Binding-site contacts:
Ligand atom O6 contacts residue NAG1 of chain 1.Z at 3.2 Å.
Ligand atom C3 contacts residue ASN355 of chain 1.C at 3.8 Å.
Ligand atom C1 contacts residue NAG1 of chain 1.V at 4.4 Å.
Ligand atom O4 contacts residue NAG1 of chain 1.V at 4.0 Å.
Ligand atom O7 contacts residue NAG1 of chain 1.V at 3.4 Å (h-bond).
Ligand atom C3 contacts residue NAG1 of chain 1.V at 4.3 Å.
Ligand atom O5 contacts residue ASN355 of chain 1.C at 2.3 Å (h-bond).
Ligand atom C6 contacts residue BMA3 of chain 1.V at 4.1 Å.
Ligand atom C5 contacts residue NAG1 of chain 1.Z at 4.2 Å.
Ligand atom C2 contacts residue ASN355 of chain 1.C at 2.4 Å.
Ligand atom O5 contacts residue SER357 of chain 1.C at 4.1 Å.
Ligand atom C6 contacts residue NAG2 of chain 1.V at 3.2 Å.
Ligand atom C7 contacts residue ASN355 of chain 1.C at 3.7 Å.
Ligand atom C8 contacts residue NAG1 of chain 1.V at 3.9 Å.
Ligand atom O3 contacts residue NAG1 of chain 1.V at 3.9 Å.
Ligand atom C5 contacts residue SER357 of chain 1.C at 4.3 Å.
Ligand atom N2 contacts residue NAG1 of chain 1.V at 3.5 Å (h-bond).
Ligand atom C8 contacts residue NAG1 of chain 1.Z at 3.0 Å.
Ligand atom C7 contacts residue NAG1 of chain 1.Z at 4.4 Å.
Ligand atom O6 contacts residue BMA3 of chain 1.Z at 4.2 Å.
Ligand atom C4 contacts residue ASN355 of chain 1.C at 4.2 Å.
Ligand atom C5 contacts residue ASN355 of chain 1.C at 3.6 Å.
Ligand atom C1 contacts residue ASN355 of chain 1.C at 1.4 Å.
Ligand atom C1 contacts residue SER357 of chain 1.C at 3.4 Å.
Ligand atom O7 contacts residue ASN355 of chain 1.C at 4.0 Å.
Ligand atom O5 contacts residue NAG2 of chain 1.V at 4.0 Å.
Ligand atom N2 contacts residue SER357 of chain 1.C at 4.3 Å.
Ligand atom C7 contacts residue NAG1 of chain 1.V at 4.2 Å.
Ligand atom C2 contacts residue NAG1 of chain 1.V at 4.4 Å.
Ligand atom O3 contacts residue NAG2 of chain 1.V at 3.4 Å.
Ligand atom C6 contacts residue NAG1 of chain 1.Z at 3.6 Å.
Ligand atom C5 contacts residue NAG2 of chain 1.V at 4.4 Å.
Ligand atom O6 contacts residue NAG2 of chain 1.V at 3.7 Å.
Ligand atom N2 contacts residue ASN355 of chain 1.C at 2.9 Å (h-bond).
Ligand atom C2 contacts residue SER357 of chain 1.C at 4.3 Å.
Ligand atom O6 contacts residue BMA3 of chain 1.V at 4.3 Å.

Sequence of chain 1.C:
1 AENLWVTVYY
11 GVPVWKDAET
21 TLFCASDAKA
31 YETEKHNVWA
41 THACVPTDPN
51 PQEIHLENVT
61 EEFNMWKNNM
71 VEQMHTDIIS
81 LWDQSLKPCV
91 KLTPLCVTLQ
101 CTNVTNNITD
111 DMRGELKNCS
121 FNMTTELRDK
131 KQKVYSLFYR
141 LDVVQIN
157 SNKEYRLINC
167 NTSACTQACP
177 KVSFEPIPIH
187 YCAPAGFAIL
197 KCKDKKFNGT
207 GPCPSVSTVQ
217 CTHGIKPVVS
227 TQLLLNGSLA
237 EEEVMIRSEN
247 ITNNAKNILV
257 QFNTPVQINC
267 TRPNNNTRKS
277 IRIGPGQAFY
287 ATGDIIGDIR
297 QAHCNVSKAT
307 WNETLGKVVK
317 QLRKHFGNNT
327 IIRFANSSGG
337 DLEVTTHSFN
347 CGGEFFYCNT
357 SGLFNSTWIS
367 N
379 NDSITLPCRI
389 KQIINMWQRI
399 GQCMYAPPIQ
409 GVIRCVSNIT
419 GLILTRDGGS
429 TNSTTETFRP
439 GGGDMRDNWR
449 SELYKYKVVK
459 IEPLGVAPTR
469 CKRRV

This small molecule binds to this protein.
Small molecule (SMILES): CC(=O)N[C@H]1[C@H](O[C@H]2[C@H](O)[C@@H](NC(C)=O)CO[C@@H]2CO)O[C@H](CO)[C@@H](O[C@@H]2O[C@H](CO[C@H]3O[C@H](CO)[C@@H](O)[C@H](O)[C@@H]3O)[C@@H](O)[C@H](O[C@H]3O[C@H](CO)[C@@H](O)[C@H](O)[C@@H]3O)[C@@H]2O)[C@@H]1O